Sequence of chain 1.B:
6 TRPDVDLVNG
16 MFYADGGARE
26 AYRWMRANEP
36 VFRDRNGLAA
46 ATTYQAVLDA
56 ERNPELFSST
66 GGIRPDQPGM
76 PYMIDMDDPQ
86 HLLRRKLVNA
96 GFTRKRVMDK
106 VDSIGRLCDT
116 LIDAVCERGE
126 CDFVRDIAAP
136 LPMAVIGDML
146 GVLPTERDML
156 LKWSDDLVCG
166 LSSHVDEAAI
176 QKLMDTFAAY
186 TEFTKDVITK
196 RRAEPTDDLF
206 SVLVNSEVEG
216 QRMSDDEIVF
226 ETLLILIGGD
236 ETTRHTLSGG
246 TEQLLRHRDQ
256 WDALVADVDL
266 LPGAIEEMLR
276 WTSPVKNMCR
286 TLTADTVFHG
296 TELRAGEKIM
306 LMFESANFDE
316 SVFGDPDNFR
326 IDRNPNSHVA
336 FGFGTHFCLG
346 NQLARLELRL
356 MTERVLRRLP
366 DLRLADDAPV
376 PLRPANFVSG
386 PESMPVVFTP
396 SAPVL

This small molecule binds to this protein.
Small molecule (SMILES): CC(C)CCC[C@@H](C)[C@H]1CC[C@H]2[C@@H]3CCC4=CC(=O)CC[C@]4(C)[C@H]3CC[C@]12C

Binding-site contacts:
Ligand atom C15 contacts residue LEU166 of chain 1.B at 3.9 Å (hydrophobic).
Ligand atom C21 contacts residue LEU229 of chain 1.B at 4.0 Å (hydrophobic).
Ligand atom C19 contacts residue PHE182 of chain 1.B at 3.9 Å (hydrophobic).
Ligand atom C22 contacts residue PHE382 of chain 1.B at 3.8 Å (hydrophobic).
Ligand atom C23 contacts residue LEU229 of chain 1.B at 3.9 Å (hydrophobic).
Ligand atom C23 contacts residue PHE382 of chain 1.B at 3.9 Å (hydrophobic).
Ligand atom C1 contacts residue PHE182 of chain 1.B at 3.9 Å (hydrophobic).
Ligand atom C6 contacts residue GLN72 of chain 1.B at 3.9 Å.
Ligand atom C4 contacts residue MET75 of chain 1.B at 3.8 Å (hydrophobic).
Ligand atom C27 contacts residue PHE382 of chain 1.B at 4.1 Å (hydrophobic).
Ligand atom C23 contacts residue ILE232 of chain 1.B at 3.7 Å (hydrophobic).
Ligand atom C21 contacts residue LEU228 of chain 1.B at 3.9 Å (hydrophobic).
Ligand atom C4 contacts residue GLN72 of chain 1.B at 3.7 Å.
Ligand atom C7 contacts residue GLN72 of chain 1.B at 4.1 Å.
Ligand atom C22 contacts residue ILE68 of chain 1.B at 4.1 Å (hydrophobic).
Ligand atom C16 contacts residue PHE382 of chain 1.B at 3.8 Å (hydrophobic).
Ligand atom C1 contacts residue PHE225 of chain 1.B at 4.0 Å (hydrophobic).
Ligand atom C27 contacts residue GLY233 of chain 1.B at 4.0 Å.
Ligand atom C2 contacts residue PHE182 of chain 1.B at 3.5 Å (hydrophobic).
Ligand atom C15 contacts residue ARG69 of chain 1.B at 4.0 Å.
Ligand atom C21 contacts residue ILE232 of chain 1.B at 3.8 Å (hydrophobic).
Ligand atom C21 contacts residue TYR77 of chain 1.B at 4.0 Å (hydrophobic).
Ligand atom C24 contacts residue LEU229 of chain 1.B at 3.6 Å (hydrophobic).
Ligand atom C19 contacts residue LEU162 of chain 1.B at 3.9 Å (hydrophobic).
Ligand atom C26 contacts residue GLY233 of chain 1.B at 4.2 Å.
Ligand atom C24 contacts residue PHE382 of chain 1.B at 3.9 Å (hydrophobic).
Ligand atom C17 contacts residue TYR77 of chain 1.B at 3.6 Å (hydrophobic).
Ligand atom C25 contacts residue GLY233 of chain 1.B at 3.7 Å.
Ligand atom C5 contacts residue MET75 of chain 1.B at 4.0 Å (hydrophobic).
Ligand atom O1 contacts residue MET179 of chain 1.B at 3.3 Å.
Ligand atom C9 contacts residue MET75 of chain 1.B at 4.1 Å (hydrophobic).
Ligand atom C26 contacts residue HEM1 of chain 1.G at 3.6 Å.
Ligand atom C26 contacts residue MET283 of chain 1.B at 4.0 Å (hydrophobic).
Ligand atom C11 contacts residue PHE225 of chain 1.B at 4.1 Å (hydrophobic).
Ligand atom C12 contacts residue LEU228 of chain 1.B at 3.9 Å (hydrophobic).
Ligand atom C3 contacts residue MET179 of chain 1.B at 3.7 Å (hydrophobic).
Ligand atom C27 contacts residue THR237 of chain 1.B at 3.8 Å.
Ligand atom C12 contacts residue TYR77 of chain 1.B at 4.1 Å (hydrophobic).
Ligand atom C19 contacts residue LEU178 of chain 1.B at 3.7 Å (hydrophobic).
Ligand atom C11 contacts residue LEU228 of chain 1.B at 3.8 Å (hydrophobic).